Binding-site contacts:
Ligand atom CE1 contacts residue HIS431 of chain 23.W at 3.0 Å.
Ligand atom CZ contacts residue THR219 of chain 24.W at 3.2 Å.
Ligand atom CE1 contacts residue MET223 of chain 24.W at 3.3 Å (hydrophobic).
Ligand atom CZ contacts residue HIS431 of chain 23.W at 3.4 Å.
Ligand atom OD1 contacts residue GLU199 of chain 23.W at 3.4 Å (salt-bridge).
Ligand atom CE1 contacts residue ARG193 of chain 23.W at 3.1 Å.
Ligand atom CE2 contacts residue ARG193 of chain 23.W at 3.8 Å.
Ligand atom OH contacts residue LEU283 of chain 24.W at 3.8 Å.
Ligand atom CB contacts residue LEU189 of chain 23.W at 3.8 Å (hydrophobic).
Ligand atom CE1 contacts residue VAL432 of chain 23.W at 3.8 Å (hydrophobic).
Ligand atom N contacts residue ARG193 of chain 23.W at 3.8 Å.
Ligand atom CG contacts residue TYR288 of chain 24.W at 3.4 Å (hydrophobic).
Ligand atom CE1 contacts residue THR219 of chain 24.W at 3.9 Å.
Ligand atom ND2 contacts residue TYR188 of chain 23.W at 3.5 Å (h-bond).
Ligand atom CD contacts residue HIS431 of chain 23.W at 3.8 Å.
Ligand atom CB contacts residue GLU289 of chain 24.W at 3.8 Å.
Ligand atom CZ contacts residue ARG193 of chain 23.W at 3.1 Å.
Ligand atom CD1 contacts residue ARG193 of chain 23.W at 3.7 Å.
Ligand atom OH contacts residue HIS431 of chain 23.W at 2.9 Å (h-bond).
Ligand atom CE2 contacts residue MET223 of chain 24.W at 3.5 Å (hydrophobic).
Ligand atom O contacts residue ARG435 of chain 23.W at 3.5 Å (salt-bridge).
Ligand atom CG1 contacts residue PHE436 of chain 23.W at 3.4 Å (hydrophobic).
Ligand atom CZ contacts residue MET223 of chain 24.W at 2.9 Å (hydrophobic).
Ligand atom CG contacts residue HIS431 of chain 23.W at 3.8 Å.
Ligand atom ND2 contacts residue GLU199 of chain 23.W at 2.9 Å (salt-bridge).
Ligand atom C contacts residue ARG193 of chain 23.W at 3.3 Å.
Ligand atom OH contacts residue MET223 of chain 24.W at 2.2 Å (h-bond).
Ligand atom CB contacts residue ARG435 of chain 23.W at 3.7 Å.
Ligand atom CG2 contacts residue TYR188 of chain 23.W at 3.9 Å (hydrophobic).
Ligand atom CE1 contacts residue GLU289 of chain 24.W at 3.6 Å.
Ligand atom CD2 contacts residue MET223 of chain 24.W at 3.7 Å (hydrophobic).
Ligand atom CD1 contacts residue HIS431 of chain 23.W at 3.3 Å.
Ligand atom CA contacts residue ARG193 of chain 23.W at 3.8 Å.
Ligand atom CG contacts residue GLU199 of chain 23.W at 3.6 Å.
Ligand atom CG contacts residue GLU289 of chain 24.W at 3.6 Å.
Ligand atom OH contacts residue THR430 of chain 23.W at 3.4 Å.
Ligand atom CG1 contacts residue ARG435 of chain 23.W at 3.8 Å.
Ligand atom CG2 contacts residue LEU189 of chain 23.W at 2.8 Å (hydrophobic).
Ligand atom CD1 contacts residue GLU289 of chain 24.W at 3.0 Å.
Ligand atom O contacts residue ARG193 of chain 23.W at 2.8 Å (salt-bridge).

Sequence of chain 24.W:
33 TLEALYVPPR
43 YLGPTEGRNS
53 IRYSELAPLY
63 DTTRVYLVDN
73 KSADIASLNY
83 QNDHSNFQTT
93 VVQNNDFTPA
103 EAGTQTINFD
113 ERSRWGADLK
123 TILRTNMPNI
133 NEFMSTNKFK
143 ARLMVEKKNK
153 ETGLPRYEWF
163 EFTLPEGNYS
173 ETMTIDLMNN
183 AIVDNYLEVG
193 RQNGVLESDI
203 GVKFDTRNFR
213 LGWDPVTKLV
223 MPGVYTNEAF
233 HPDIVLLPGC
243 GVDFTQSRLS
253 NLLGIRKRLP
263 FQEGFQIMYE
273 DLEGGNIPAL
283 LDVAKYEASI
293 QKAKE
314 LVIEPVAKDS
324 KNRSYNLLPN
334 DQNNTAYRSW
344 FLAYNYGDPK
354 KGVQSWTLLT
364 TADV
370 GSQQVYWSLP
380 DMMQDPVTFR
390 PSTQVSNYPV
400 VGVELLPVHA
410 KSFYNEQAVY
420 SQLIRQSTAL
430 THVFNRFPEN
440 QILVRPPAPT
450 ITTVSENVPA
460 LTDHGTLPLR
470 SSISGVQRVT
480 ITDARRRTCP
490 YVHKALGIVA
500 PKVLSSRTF

Sequence of chain 23.W:
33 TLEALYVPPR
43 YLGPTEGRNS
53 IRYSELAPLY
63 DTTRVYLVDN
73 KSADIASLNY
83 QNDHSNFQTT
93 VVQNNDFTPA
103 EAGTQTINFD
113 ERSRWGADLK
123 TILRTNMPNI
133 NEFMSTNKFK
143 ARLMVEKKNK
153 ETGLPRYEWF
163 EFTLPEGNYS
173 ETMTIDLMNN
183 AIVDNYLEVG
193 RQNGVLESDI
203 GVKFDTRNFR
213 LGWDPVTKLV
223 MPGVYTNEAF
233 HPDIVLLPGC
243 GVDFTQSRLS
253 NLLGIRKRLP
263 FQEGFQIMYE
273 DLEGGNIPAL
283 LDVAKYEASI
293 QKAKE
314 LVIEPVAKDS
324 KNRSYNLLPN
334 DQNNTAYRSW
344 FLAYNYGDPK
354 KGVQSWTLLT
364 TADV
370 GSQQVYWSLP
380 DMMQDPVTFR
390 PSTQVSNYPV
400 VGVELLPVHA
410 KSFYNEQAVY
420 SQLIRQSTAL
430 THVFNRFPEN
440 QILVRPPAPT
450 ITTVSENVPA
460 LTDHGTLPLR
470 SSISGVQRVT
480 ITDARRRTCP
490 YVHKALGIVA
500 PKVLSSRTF

A protein and the small-molecule ligand that binds it are described below.
Small molecule (SMILES): CC(C)[C@H](NC(=O)[C@@H]1CCCN1C(=O)[C@H](CC(N)=O)NC(=O)[C@@H](N)Cc1ccccc1)C(=O)N[C@@H](Cc1ccc(O)cc1)C(=O)N1CCC[C@H]1C(=O)N[C@H](C=O)Cc1ccc(O)cc1